Binding-site contacts:
Ligand atom C5 contacts residue SER632 of chain 2.M at 4.3 Å.
Ligand atom N9 contacts residue PRO419 of chain 2.M at 4.2 Å.
Ligand atom O2P contacts residue HIS628 of chain 2.M at 4.3 Å.
Ligand atom N1 contacts residue ILE622 of chain 2.M at 4.4 Å.
Ligand atom C6 contacts residue VAL418 of chain 2.M at 3.8 Å (hydrophobic).
Ligand atom C2 contacts residue GLY639 of chain 2.M at 3.7 Å.
Ligand atom N1 contacts residue PRO631 of chain 2.M at 4.2 Å.
Ligand atom N6 contacts residue SER632 of chain 2.M at 3.9 Å.
Ligand atom N6 contacts residue PRO633 of chain 2.M at 4.1 Å.
Ligand atom N7 contacts residue SER632 of chain 2.M at 3.8 Å.
Ligand atom N6 contacts residue GLY639 of chain 2.M at 2.8 Å (h-bond).
Ligand atom N7 contacts residue PRO419 of chain 2.M at 4.4 Å.
Ligand atom O5' contacts residue PRO631 of chain 2.M at 4.1 Å.
Ligand atom C5 contacts residue PRO419 of chain 2.M at 4.2 Å (hydrophobic).
Ligand atom N3 contacts residue PRO419 of chain 2.M at 4.3 Å.
Ligand atom O4' contacts residue HIS630 of chain 2.M at 4.4 Å.
Ligand atom N9 contacts residue HIS630 of chain 2.M at 4.2 Å.
Ligand atom O2P contacts residue PRO631 of chain 2.M at 3.8 Å.
Ligand atom O5' contacts residue PHE629 of chain 2.M at 4.2 Å.
Ligand atom N1 contacts residue GLY639 of chain 2.M at 2.9 Å (h-bond).
Ligand atom N6 contacts residue PHE638 of chain 2.M at 3.8 Å.
Ligand atom C2' contacts residue PRO419 of chain 2.M at 4.0 Å (hydrophobic).
Ligand atom N6 contacts residue PRO631 of chain 2.M at 3.9 Å.
Ligand atom C6 contacts residue PRO419 of chain 2.M at 4.4 Å (hydrophobic).
Ligand atom C8 contacts residue HIS630 of chain 2.M at 3.4 Å.
Ligand atom O4' contacts residue PRO631 of chain 2.M at 3.8 Å.
Ligand atom N6 contacts residue GLY637 of chain 2.M at 4.1 Å.
Ligand atom C5 contacts residue PRO631 of chain 2.M at 4.4 Å (hydrophobic).
Ligand atom C1' contacts residue HIS630 of chain 2.M at 4.0 Å.
Ligand atom N7 contacts residue ASP609 of chain 2.M at 4.5 Å.
Ligand atom C6 contacts residue SER632 of chain 2.M at 4.3 Å.
Ligand atom N7 contacts residue HIS630 of chain 2.M at 4.1 Å.
Ligand atom C6 contacts residue PRO631 of chain 2.M at 4.0 Å (hydrophobic).
Ligand atom C4 contacts residue PRO419 of chain 2.M at 4.2 Å (hydrophobic).
Ligand atom N6 contacts residue VAL418 of chain 2.M at 3.6 Å.
Ligand atom C8 contacts residue PRO419 of chain 2.M at 4.3 Å (hydrophobic).
Ligand atom O2P contacts residue PHE629 of chain 2.M at 4.0 Å.
Ligand atom N1 contacts residue VAL418 of chain 2.M at 3.8 Å.
Ligand atom C2 contacts residue PRO419 of chain 2.M at 4.4 Å (hydrophobic).
Ligand atom C6 contacts residue GLY639 of chain 2.M at 3.7 Å.

A small-molecule ligand and the protein it binds are described below.
Small molecule (SMILES): Nc1ncnc2c1ncn2[C@H]1C[C@H](O)[C@@H](COP(=O)(O)O)O1

Sequence of chain 2.M:
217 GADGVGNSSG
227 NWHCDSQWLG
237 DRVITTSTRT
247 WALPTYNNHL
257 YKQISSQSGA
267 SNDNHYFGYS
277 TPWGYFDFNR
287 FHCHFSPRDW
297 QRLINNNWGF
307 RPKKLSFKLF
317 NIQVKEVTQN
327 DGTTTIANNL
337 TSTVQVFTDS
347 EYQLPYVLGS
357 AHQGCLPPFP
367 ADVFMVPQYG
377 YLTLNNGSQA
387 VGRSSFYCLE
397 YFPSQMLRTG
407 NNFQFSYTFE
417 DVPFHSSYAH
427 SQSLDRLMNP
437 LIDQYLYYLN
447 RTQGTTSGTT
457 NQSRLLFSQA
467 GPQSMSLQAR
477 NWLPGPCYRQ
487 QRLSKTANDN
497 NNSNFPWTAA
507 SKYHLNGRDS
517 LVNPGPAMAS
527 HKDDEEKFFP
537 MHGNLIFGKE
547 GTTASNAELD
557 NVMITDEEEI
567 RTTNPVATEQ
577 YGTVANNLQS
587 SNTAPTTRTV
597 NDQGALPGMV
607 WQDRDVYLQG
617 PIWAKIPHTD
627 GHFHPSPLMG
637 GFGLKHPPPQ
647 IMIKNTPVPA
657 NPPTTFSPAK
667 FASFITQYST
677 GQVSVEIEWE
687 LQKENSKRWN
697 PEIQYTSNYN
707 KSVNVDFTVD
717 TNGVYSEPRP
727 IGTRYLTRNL